A small-molecule ligand and the protein it binds are described below.
Small molecule (SMILES): O=P(O)(O)OC[C@H]1O[C@@](CO)(OP(=O)(O)O)[C@@H](O)[C@@H]1O

Binding-site contacts:
Ligand atom P1 contacts residue LYS454 of chain 1.H at 3.3 Å.
Ligand atom O3 contacts residue LEU400 of chain 1.H at 3.6 Å.
Ligand atom P1 contacts residue ARG457 of chain 1.H at 3.1 Å.
Ligand atom O2P contacts residue ARG457 of chain 1.H at 2.3 Å (salt-bridge).
Ligand atom C3 contacts residue ALA482 of chain 1.H at 3.5 Å (hydrophobic).
Ligand atom P2 contacts residue THR403 of chain 1.H at 3.7 Å.
Ligand atom C1 contacts residue LYS454 of chain 1.H at 3.8 Å.
Ligand atom C1 contacts residue ALA482 of chain 1.H at 3.6 Å (hydrophobic).
Ligand atom O4P contacts residue SER401 of chain 1.H at 2.3 Å (h-bond).
Ligand atom O3P contacts residue ARG457 of chain 1.H at 3.9 Å.
Ligand atom P2 contacts residue ASN402 of chain 1.H at 3.6 Å.
Ligand atom O1P contacts residue LYS454 of chain 1.H at 2.1 Å (salt-bridge).
Ligand atom C6 contacts residue SER401 of chain 1.H at 3.7 Å.
Ligand atom P2 contacts residue SER401 of chain 1.H at 3.4 Å.
Ligand atom O4 contacts residue ALA490 of chain 1.H at 3.8 Å.
Ligand atom O5P contacts residue ASN402 of chain 1.H at 2.5 Å (h-bond).
Ligand atom C6 contacts residue LEU400 of chain 1.H at 3.1 Å (hydrophobic).
Ligand atom C5 contacts residue LEU400 of chain 1.H at 3.5 Å (hydrophobic).
Ligand atom O5P contacts residue SER401 of chain 1.H at 3.4 Å (h-bond).
Ligand atom O5P contacts residue THR403 of chain 1.H at 2.7 Å (h-bond).
Ligand atom O3 contacts residue ALA482 of chain 1.H at 3.5 Å (h-bond).
Ligand atom O4 contacts residue LEU400 of chain 1.H at 2.6 Å (h-bond).
Ligand atom O3 contacts residue LYS454 of chain 1.H at 3.0 Å (salt-bridge).
Ligand atom C4 contacts residue LEU400 of chain 1.H at 3.1 Å (hydrophobic).
Ligand atom O4P contacts residue ASN402 of chain 1.H at 3.8 Å.
Ligand atom O4P contacts residue THR403 of chain 1.H at 3.9 Å.
Ligand atom O1P contacts residue ARG457 of chain 1.H at 2.2 Å (salt-bridge).
Ligand atom O4P contacts residue ARG405 of chain 1.H at 3.8 Å.
Ligand atom O6P contacts residue THR403 of chain 1.H at 3.0 Å (h-bond).
Ligand atom O3 contacts residue HIS481 of chain 1.H at 3.4 Å.
Ligand atom O6 contacts residue SER406 of chain 1.H at 3.6 Å.
Ligand atom P2 contacts residue SER406 of chain 1.H at 3.6 Å.
Ligand atom O1 contacts residue GLY488 of chain 1.H at 3.6 Å (h-bond).
Ligand atom C6 contacts residue SER406 of chain 1.H at 3.7 Å.
Ligand atom O4P contacts residue SER406 of chain 1.H at 2.7 Å (h-bond).
Ligand atom O3P contacts residue LYS454 of chain 1.H at 3.6 Å (salt-bridge).
Ligand atom O2 contacts residue ASN402 of chain 1.H at 3.6 Å.
Ligand atom O2P contacts residue ASN402 of chain 1.H at 3.2 Å (h-bond).
Ligand atom O4 contacts residue HIS481 of chain 1.H at 3.4 Å.
Ligand atom O6P contacts residue ARG405 of chain 1.H at 3.3 Å (salt-bridge).

Sequence of chain 1.H:
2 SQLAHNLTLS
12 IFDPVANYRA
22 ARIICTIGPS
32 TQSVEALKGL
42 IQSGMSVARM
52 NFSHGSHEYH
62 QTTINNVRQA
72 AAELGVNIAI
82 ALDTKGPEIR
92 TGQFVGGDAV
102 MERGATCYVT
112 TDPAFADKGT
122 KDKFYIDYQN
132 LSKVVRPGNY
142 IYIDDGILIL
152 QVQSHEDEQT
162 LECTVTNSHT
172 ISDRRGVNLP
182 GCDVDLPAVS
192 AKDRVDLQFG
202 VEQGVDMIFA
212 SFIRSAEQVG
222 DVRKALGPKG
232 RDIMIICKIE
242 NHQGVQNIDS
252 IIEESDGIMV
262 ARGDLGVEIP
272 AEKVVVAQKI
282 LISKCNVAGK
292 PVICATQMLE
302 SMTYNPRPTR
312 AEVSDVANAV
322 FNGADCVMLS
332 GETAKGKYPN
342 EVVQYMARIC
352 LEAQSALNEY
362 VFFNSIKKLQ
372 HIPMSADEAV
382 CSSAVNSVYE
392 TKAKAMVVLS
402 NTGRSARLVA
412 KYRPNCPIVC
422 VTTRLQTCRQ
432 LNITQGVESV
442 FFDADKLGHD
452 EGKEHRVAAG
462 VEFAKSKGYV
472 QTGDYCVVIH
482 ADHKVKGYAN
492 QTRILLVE